Sequence of chain 5.E:
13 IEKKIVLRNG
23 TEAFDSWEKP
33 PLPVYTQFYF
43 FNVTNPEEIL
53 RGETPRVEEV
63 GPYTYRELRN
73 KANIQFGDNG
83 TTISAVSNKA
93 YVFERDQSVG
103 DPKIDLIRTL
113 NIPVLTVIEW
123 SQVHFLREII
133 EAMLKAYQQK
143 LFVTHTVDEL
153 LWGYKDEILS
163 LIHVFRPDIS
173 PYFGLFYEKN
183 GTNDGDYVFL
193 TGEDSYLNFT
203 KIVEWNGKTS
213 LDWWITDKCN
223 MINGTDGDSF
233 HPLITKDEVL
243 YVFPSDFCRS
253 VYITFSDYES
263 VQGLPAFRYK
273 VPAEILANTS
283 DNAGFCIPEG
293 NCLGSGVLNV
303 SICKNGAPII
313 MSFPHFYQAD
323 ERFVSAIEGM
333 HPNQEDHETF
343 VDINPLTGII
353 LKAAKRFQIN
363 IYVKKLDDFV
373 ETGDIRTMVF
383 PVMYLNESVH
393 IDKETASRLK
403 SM

Binding-site contacts:
Ligand atom C6 contacts residue ASN200 of chain 5.E at 3.3 Å.
Ligand atom C2 contacts residue LEU192 of chain 5.E at 4.3 Å (hydrophobic).
Ligand atom C6 contacts residue SER197 of chain 5.E at 4.3 Å.
Ligand atom O7 contacts residue ASN200 of chain 5.E at 3.3 Å (h-bond).
Ligand atom C1 contacts residue LEU192 of chain 5.E at 3.9 Å (hydrophobic).
Ligand atom C6 contacts residue LEU199 of chain 5.E at 4.1 Å (hydrophobic).
Ligand atom C1 contacts residue ASN200 of chain 5.E at 1.4 Å.
Ligand atom N2 contacts residue LEU192 of chain 5.E at 3.5 Å.
Ligand atom C7 contacts residue ASN200 of chain 5.E at 3.6 Å.
Ligand atom C5 contacts residue ASN200 of chain 5.E at 3.3 Å.
Ligand atom C5 contacts residue SER197 of chain 5.E at 4.2 Å.
Ligand atom N2 contacts residue ASN200 of chain 5.E at 3.3 Å (h-bond).
Ligand atom C8 contacts residue VAL205 of chain 5.E at 3.7 Å (hydrophobic).
Ligand atom C2 contacts residue ASN200 of chain 5.E at 2.5 Å.
Ligand atom O5 contacts residue ASN200 of chain 5.E at 2.5 Å (h-bond).
Ligand atom O6 contacts residue ASN200 of chain 5.E at 3.0 Å (h-bond).
Ligand atom C7 contacts residue LEU192 of chain 5.E at 3.8 Å (hydrophobic).
Ligand atom C8 contacts residue LEU192 of chain 5.E at 3.7 Å (hydrophobic).
Ligand atom C4 contacts residue ASN200 of chain 5.E at 3.8 Å.
Ligand atom O7 contacts residue LYS203 of chain 5.E at 4.0 Å.
Ligand atom C3 contacts residue ASN200 of chain 5.E at 3.7 Å.
Ligand atom O5 contacts residue SER197 of chain 5.E at 4.0 Å.

The protein below binds the small molecule below.
Small molecule (SMILES): CC(=O)N[C@@H]1[C@@H](O)[C@H](O)[C@@H](CO)O[C@H]1O